Sequence of chain 1.B:
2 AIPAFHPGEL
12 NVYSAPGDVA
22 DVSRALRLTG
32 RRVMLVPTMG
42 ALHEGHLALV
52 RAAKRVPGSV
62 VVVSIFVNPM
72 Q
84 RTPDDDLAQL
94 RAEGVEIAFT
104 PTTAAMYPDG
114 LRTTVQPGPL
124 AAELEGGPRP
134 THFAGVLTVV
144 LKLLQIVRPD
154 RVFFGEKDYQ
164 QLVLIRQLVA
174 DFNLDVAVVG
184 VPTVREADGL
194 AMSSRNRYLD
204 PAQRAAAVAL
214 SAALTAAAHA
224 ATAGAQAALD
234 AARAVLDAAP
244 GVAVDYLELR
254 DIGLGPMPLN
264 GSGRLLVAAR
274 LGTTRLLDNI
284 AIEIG

Binding-site contacts:
Ligand atom OAH contacts residue PRO38 of chain 1.B at 4.3 Å.
Ligand atom OAI contacts residue THR39 of chain 1.B at 3.2 Å.
Ligand atom CAC contacts residue PRO38 of chain 1.B at 4.2 Å (hydrophobic).
Ligand atom OAA contacts residue HIS47 of chain 1.B at 3.0 Å (h-bond).
Ligand atom CAD contacts residue VAL142 of chain 1.B at 4.0 Å (hydrophobic).
Ligand atom CAJ contacts residue HIS47 of chain 1.B at 3.5 Å.
Ligand atom CAF contacts residue PRO38 of chain 1.B at 3.8 Å (hydrophobic).
Ligand atom CAJ contacts residue MET40 of chain 1.B at 3.7 Å (hydrophobic).
Ligand atom OAB contacts residue GLY41 of chain 1.B at 4.3 Å.
Ligand atom CAC contacts residue VAL139 of chain 1.B at 4.3 Å (hydrophobic).
Ligand atom CAL contacts residue THR39 of chain 1.B at 3.9 Å.
Ligand atom OAH contacts residue GLN164 of chain 1.B at 2.8 Å (h-bond).
Ligand atom CAD contacts residue PRO38 of chain 1.B at 3.9 Å (hydrophobic).
Ligand atom CAM contacts residue PRO38 of chain 1.B at 4.3 Å (hydrophobic).
Ligand atom CAM contacts residue THR39 of chain 1.B at 4.2 Å.
Ligand atom CAC contacts residue VAL142 of chain 1.B at 4.1 Å (hydrophobic).
Ligand atom CAK contacts residue GLN164 of chain 1.B at 3.6 Å.
Ligand atom OAH contacts residue PHE157 of chain 1.B at 4.3 Å.
Ligand atom OAB contacts residue HIS47 of chain 1.B at 3.2 Å (h-bond).
Ligand atom CAG contacts residue PRO38 of chain 1.B at 4.3 Å (hydrophobic).
Ligand atom CAF contacts residue MET40 of chain 1.B at 3.8 Å (hydrophobic).
Ligand atom CAE contacts residue VAL143 of chain 1.B at 4.2 Å (hydrophobic).
Ligand atom CAL contacts residue MET40 of chain 1.B at 3.9 Å (hydrophobic).
Ligand atom CAE contacts residue GLN164 of chain 1.B at 3.5 Å.
Ligand atom CAK contacts residue PHE157 of chain 1.B at 4.2 Å (hydrophobic).
Ligand atom CAE contacts residue VAL139 of chain 1.B at 4.2 Å (hydrophobic).
Ligand atom CAD contacts residue GLN72 of chain 1.B at 4.2 Å.
Ligand atom CAK contacts residue PRO38 of chain 1.B at 4.1 Å (hydrophobic).
Ligand atom CAC contacts residue VAL143 of chain 1.B at 3.5 Å (hydrophobic).
Ligand atom CAF contacts residue THR39 of chain 1.B at 3.8 Å.
Ligand atom CAL contacts residue PRO38 of chain 1.B at 3.6 Å (hydrophobic).
Ligand atom CAG contacts residue GLN164 of chain 1.B at 3.8 Å.
Ligand atom CAJ contacts residue THR39 of chain 1.B at 4.0 Å.
Ligand atom OAI contacts residue MET40 of chain 1.B at 3.3 Å (h-bond).
Ligand atom OAB contacts residue THR39 of chain 1.B at 3.5 Å.
Ligand atom CAC contacts residue PHE157 of chain 1.B at 4.2 Å (hydrophobic).
Ligand atom OAB contacts residue MET40 of chain 1.B at 2.7 Å (h-bond).
Ligand atom CAM contacts residue MET40 of chain 1.B at 3.8 Å (hydrophobic).
Ligand atom CAE contacts residue PHE157 of chain 1.B at 3.7 Å (hydrophobic).
Ligand atom OAI contacts residue PRO38 of chain 1.B at 3.3 Å (h-bond).

This protein binds this small molecule.
Small molecule (SMILES): O=C(O)[C@@H]1COc2ccccc2O1